The protein below binds the small molecule below.
Small molecule (SMILES): CC(=O)N[C@@H]1[C@@H](O)[C@H](O)[C@@H](CO)O[C@H]1O

Sequence of chain 1.A:
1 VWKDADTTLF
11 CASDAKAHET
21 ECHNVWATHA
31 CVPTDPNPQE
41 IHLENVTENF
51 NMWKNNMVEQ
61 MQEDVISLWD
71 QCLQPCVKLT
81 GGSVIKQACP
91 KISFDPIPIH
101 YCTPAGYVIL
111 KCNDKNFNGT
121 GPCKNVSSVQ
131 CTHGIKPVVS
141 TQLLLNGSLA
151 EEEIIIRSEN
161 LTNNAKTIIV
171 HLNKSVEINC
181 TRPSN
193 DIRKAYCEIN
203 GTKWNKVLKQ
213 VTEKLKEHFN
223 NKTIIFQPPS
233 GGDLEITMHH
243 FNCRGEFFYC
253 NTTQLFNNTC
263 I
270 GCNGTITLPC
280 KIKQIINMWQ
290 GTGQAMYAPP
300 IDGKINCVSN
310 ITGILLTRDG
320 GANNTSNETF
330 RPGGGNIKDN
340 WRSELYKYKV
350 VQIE

Binding-site contacts:
Ligand atom C1 contacts residue THR120 of chain 1.A at 4.0 Å.
Ligand atom O3 contacts residue NAG1 of chain 1.D at 3.5 Å (h-bond).
Ligand atom C8 contacts residue NAG1 of chain 1.D at 3.3 Å.
Ligand atom C8 contacts residue GLU159 of chain 1.A at 4.4 Å.
Ligand atom C5 contacts residue ASN118 of chain 1.A at 3.6 Å.
Ligand atom C7 contacts residue SER158 of chain 1.A at 4.0 Å.
Ligand atom C8 contacts residue SER158 of chain 1.A at 3.3 Å.
Ligand atom O5 contacts residue THR120 of chain 1.A at 4.1 Å.
Ligand atom C7 contacts residue ASN118 of chain 1.A at 3.2 Å.
Ligand atom O7 contacts residue ILE156 of chain 1.A at 4.2 Å.
Ligand atom C1 contacts residue ASN118 of chain 1.A at 1.4 Å.
Ligand atom O7 contacts residue ASN118 of chain 1.A at 2.9 Å (h-bond).
Ligand atom C3 contacts residue ASN118 of chain 1.A at 3.8 Å.
Ligand atom C7 contacts residue NAG1 of chain 1.D at 4.1 Å.
Ligand atom C8 contacts residue ASN160 of chain 1.A at 4.3 Å.
Ligand atom C8 contacts residue LEU161 of chain 1.A at 4.0 Å (hydrophobic).
Ligand atom O7 contacts residue SER158 of chain 1.A at 4.5 Å.
Ligand atom C2 contacts residue ASN118 of chain 1.A at 2.4 Å.
Ligand atom N2 contacts residue THR120 of chain 1.A at 4.0 Å.
Ligand atom N2 contacts residue NAG1 of chain 1.D at 4.1 Å.
Ligand atom C4 contacts residue ASN118 of chain 1.A at 4.2 Å.
Ligand atom O7 contacts residue LEU161 of chain 1.A at 4.5 Å.
Ligand atom C5 contacts residue THR120 of chain 1.A at 4.0 Å.
Ligand atom O5 contacts residue ASN118 of chain 1.A at 2.4 Å (h-bond).
Ligand atom N2 contacts residue ASN118 of chain 1.A at 2.9 Å (h-bond).